Sequence of chain 1.F:
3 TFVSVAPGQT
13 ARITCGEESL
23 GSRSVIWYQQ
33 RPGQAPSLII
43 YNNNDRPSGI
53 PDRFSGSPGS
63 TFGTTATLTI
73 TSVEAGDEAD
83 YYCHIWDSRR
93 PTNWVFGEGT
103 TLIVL

Sequence of chain 1.E:
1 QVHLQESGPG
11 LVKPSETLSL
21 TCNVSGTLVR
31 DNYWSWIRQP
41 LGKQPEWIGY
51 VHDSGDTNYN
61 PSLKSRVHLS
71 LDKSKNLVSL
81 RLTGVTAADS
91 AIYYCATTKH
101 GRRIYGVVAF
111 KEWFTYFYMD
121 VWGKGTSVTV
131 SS

Sequence of chain 1.G:
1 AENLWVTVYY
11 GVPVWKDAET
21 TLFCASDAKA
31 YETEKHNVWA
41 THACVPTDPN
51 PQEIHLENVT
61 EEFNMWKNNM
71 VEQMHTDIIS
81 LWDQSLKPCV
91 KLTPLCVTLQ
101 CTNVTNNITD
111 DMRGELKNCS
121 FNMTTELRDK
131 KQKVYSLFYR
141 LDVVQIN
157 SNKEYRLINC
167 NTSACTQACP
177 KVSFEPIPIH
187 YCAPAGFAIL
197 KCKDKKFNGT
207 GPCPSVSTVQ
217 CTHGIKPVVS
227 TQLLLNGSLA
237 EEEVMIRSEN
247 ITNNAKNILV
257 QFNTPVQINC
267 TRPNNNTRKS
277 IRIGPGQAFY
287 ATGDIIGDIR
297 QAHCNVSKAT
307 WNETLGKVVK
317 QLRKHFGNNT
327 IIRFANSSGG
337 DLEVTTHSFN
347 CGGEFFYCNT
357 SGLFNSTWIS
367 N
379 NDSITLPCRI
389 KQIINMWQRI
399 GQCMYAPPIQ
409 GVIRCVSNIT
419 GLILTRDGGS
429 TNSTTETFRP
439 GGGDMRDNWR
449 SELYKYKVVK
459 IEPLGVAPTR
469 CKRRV

Binding-site contacts:
Ligand atom O4 contacts residue TYR50 of chain 1.E at 4.1 Å.
Ligand atom C2 contacts residue ASP56 of chain 1.E at 3.6 Å.
Ligand atom N2 contacts residue ASN58 of chain 1.E at 3.5 Å (h-bond).
Ligand atom C8 contacts residue THR94 of chain 1.F at 3.9 Å.
Ligand atom C8 contacts residue TRP88 of chain 1.F at 4.0 Å (hydrophobic).
Ligand atom C8 contacts residue ASP89 of chain 1.F at 3.4 Å.
Ligand atom C7 contacts residue ASN107 of chain 1.G at 3.1 Å.
Ligand atom O6 contacts residue THR109 of chain 1.G at 3.3 Å.
Ligand atom C2 contacts residue GLY55 of chain 1.E at 3.3 Å.
Ligand atom O5 contacts residue ASN107 of chain 1.G at 2.3 Å (h-bond).
Ligand atom C3 contacts residue GLY55 of chain 1.E at 3.7 Å.
Ligand atom C8 contacts residue ARG92 of chain 1.F at 4.1 Å.
Ligand atom O2 contacts residue ASP56 of chain 1.E at 2.3 Å (salt-bridge).
Ligand atom C3 contacts residue ASN58 of chain 1.E at 3.8 Å.
Ligand atom N2 contacts residue THR94 of chain 1.F at 3.9 Å.
Ligand atom O7 contacts residue ASN107 of chain 1.G at 2.9 Å (h-bond).
Ligand atom O4 contacts residue ASP56 of chain 1.E at 3.9 Å.
Ligand atom C6 contacts residue THR109 of chain 1.G at 3.7 Å.
Ligand atom O5 contacts residue THR109 of chain 1.G at 3.7 Å.
Ligand atom C3 contacts residue ASN58 of chain 1.E at 3.8 Å.
Ligand atom O6 contacts residue THR115 of chain 1.E at 3.8 Å.
Ligand atom O3 contacts residue ASN58 of chain 1.E at 2.9 Å (h-bond).
Ligand atom C1 contacts residue ASN107 of chain 1.G at 1.4 Å.
Ligand atom O3 contacts residue ASN58 of chain 1.E at 3.8 Å.
Ligand atom C2 contacts residue ASN58 of chain 1.E at 3.5 Å.
Ligand atom O2 contacts residue GLY55 of chain 1.E at 4.0 Å.
Ligand atom O3 contacts residue GLY55 of chain 1.E at 4.1 Å.
Ligand atom O7 contacts residue PHE114 of chain 1.E at 4.0 Å.
Ligand atom C5 contacts residue ASN107 of chain 1.G at 3.6 Å.
Ligand atom O6 contacts residue ILE108 of chain 1.G at 3.6 Å.
Ligand atom O3 contacts residue GLY55 of chain 1.E at 3.6 Å (h-bond).
Ligand atom C8 contacts residue ASN58 of chain 1.E at 4.2 Å.
Ligand atom C4 contacts residue TYR50 of chain 1.E at 4.0 Å (hydrophobic).
Ligand atom C8 contacts residue PRO93 of chain 1.F at 4.2 Å (hydrophobic).
Ligand atom C3 contacts residue ASN107 of chain 1.G at 3.8 Å.
Ligand atom C2 contacts residue ASN107 of chain 1.G at 2.5 Å.
Ligand atom O4 contacts residue ASN58 of chain 1.E at 4.0 Å.
Ligand atom O7 contacts residue ASN58 of chain 1.E at 2.7 Å (h-bond).
Ligand atom N2 contacts residue ASN107 of chain 1.G at 2.9 Å (h-bond).
Ligand atom C7 contacts residue ASN58 of chain 1.E at 3.2 Å.

The small molecule below binds the protein below.
Small molecule (SMILES): CC(=O)N[C@H]1[C@H](O[C@H]2[C@H](O)[C@@H](NC(C)=O)CO[C@@H]2CO)O[C@H](CO)[C@@H](O[C@@H]2O[C@H](CO)[C@@H](O)[C@H](O[C@H]3O[C@H](CO)[C@@H](O)[C@H](O)[C@@H]3O)[C@@H]2O)[C@@H]1O